Sequence of chain 1.B:
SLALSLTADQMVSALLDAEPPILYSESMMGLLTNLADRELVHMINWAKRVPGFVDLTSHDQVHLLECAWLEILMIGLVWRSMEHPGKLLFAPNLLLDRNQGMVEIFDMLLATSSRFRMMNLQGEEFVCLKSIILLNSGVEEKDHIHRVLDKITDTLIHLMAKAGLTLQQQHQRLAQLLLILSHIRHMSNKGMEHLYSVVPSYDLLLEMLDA

Binding-site contacts:
Ligand atom C13 contacts residue ALA53 of chain 1.B at 3.9 Å (hydrophobic).
Ligand atom C16 contacts residue PHE107 of chain 1.B at 3.9 Å (hydrophobic).
Ligand atom C24 contacts residue ASP54 of chain 1.B at 3.4 Å.
Ligand atom C19 contacts residue ALA53 of chain 1.B at 3.8 Å (hydrophobic).
Ligand atom N01 contacts residue VAL236 of chain 1.B at 3.5 Å (h-bond).
Ligand atom C19 contacts residue VAL236 of chain 1.B at 3.8 Å (hydrophobic).
Ligand atom C25 contacts residue ASP54 of chain 1.B at 3.2 Å.
Ligand atom C22 contacts residue LEU57 of chain 1.B at 3.6 Å (hydrophobic).
Ligand atom C23 contacts residue LEU242 of chain 1.B at 3.6 Å (hydrophobic).
Ligand atom C12 contacts residue ALA53 of chain 1.B at 3.5 Å (hydrophobic).
Ligand atom C25 contacts residue VAL236 of chain 1.B at 3.6 Å (hydrophobic).
Ligand atom C22 contacts residue ASP54 of chain 1.B at 3.8 Å.
Ligand atom C20 contacts residue VAL236 of chain 1.B at 3.2 Å (hydrophobic).
Ligand atom O03 contacts residue ARG97 of chain 1.B at 3.3 Å (salt-bridge).
Ligand atom O04 contacts residue ILE127 of chain 1.B at 4.0 Å.
Ligand atom C14 contacts residue THR50 of chain 1.B at 3.5 Å.
Ligand atom C13 contacts residue THR50 of chain 1.B at 4.0 Å.
Ligand atom C21 contacts residue VAL236 of chain 1.B at 3.4 Å (hydrophobic).
Ligand atom C11 contacts residue ALA53 of chain 1.B at 4.0 Å (hydrophobic).
Ligand atom C20 contacts residue ASP54 of chain 1.B at 3.2 Å.
Ligand atom O05 contacts residue GLY224 of chain 1.B at 3.8 Å.
Ligand atom O06 contacts residue GLY224 of chain 1.B at 3.2 Å.
Ligand atom C01 contacts residue GLU56 of chain 1.B at 3.2 Å.
Ligand atom C23 contacts residue PRO238 of chain 1.B at 3.7 Å (hydrophobic).
Ligand atom N01 contacts residue ASP54 of chain 1.B at 2.6 Å (salt-bridge).
Ligand atom O03 contacts residue LEU90 of chain 1.B at 4.0 Å.
Ligand atom O06 contacts residue ILE127 of chain 1.B at 3.4 Å.
Ligand atom O03 contacts residue GLU56 of chain 1.B at 2.3 Å (salt-bridge).
Ligand atom C21 contacts residue ASP54 of chain 1.B at 3.5 Å.
Ligand atom O02 contacts residue THR50 of chain 1.B at 3.7 Å.
Ligand atom C15 contacts residue LEU49 of chain 1.B at 4.0 Å (hydrophobic).
Ligand atom O05 contacts residue LEU228 of chain 1.B at 3.5 Å.
Ligand atom C20 contacts residue THR50 of chain 1.B at 3.8 Å.
Ligand atom C06 contacts residue GLU56 of chain 1.B at 3.3 Å.
Ligand atom C22 contacts residue PRO238 of chain 1.B at 3.7 Å (hydrophobic).
Ligand atom C02 contacts residue LEU90 of chain 1.B at 3.7 Å (hydrophobic).
Ligand atom O06 contacts residue MET91 of chain 1.B at 3.5 Å.
Ligand atom C21 contacts residue PRO238 of chain 1.B at 3.8 Å (hydrophobic).
Ligand atom O01 contacts residue LEU49 of chain 1.B at 3.7 Å.
Ligand atom C19 contacts residue ASP54 of chain 1.B at 3.8 Å.

A small-molecule ligand and the protein it binds are described below.
Small molecule (SMILES): O=S(=O)(Oc1ccc(Br)cc1)[C@@H]1C[C@@H]2O[C@H]1C(c1ccc(OCCN3CCCCC3)cc1)=C2c1ccc(O)cc1